Sequence of chain 1.A:
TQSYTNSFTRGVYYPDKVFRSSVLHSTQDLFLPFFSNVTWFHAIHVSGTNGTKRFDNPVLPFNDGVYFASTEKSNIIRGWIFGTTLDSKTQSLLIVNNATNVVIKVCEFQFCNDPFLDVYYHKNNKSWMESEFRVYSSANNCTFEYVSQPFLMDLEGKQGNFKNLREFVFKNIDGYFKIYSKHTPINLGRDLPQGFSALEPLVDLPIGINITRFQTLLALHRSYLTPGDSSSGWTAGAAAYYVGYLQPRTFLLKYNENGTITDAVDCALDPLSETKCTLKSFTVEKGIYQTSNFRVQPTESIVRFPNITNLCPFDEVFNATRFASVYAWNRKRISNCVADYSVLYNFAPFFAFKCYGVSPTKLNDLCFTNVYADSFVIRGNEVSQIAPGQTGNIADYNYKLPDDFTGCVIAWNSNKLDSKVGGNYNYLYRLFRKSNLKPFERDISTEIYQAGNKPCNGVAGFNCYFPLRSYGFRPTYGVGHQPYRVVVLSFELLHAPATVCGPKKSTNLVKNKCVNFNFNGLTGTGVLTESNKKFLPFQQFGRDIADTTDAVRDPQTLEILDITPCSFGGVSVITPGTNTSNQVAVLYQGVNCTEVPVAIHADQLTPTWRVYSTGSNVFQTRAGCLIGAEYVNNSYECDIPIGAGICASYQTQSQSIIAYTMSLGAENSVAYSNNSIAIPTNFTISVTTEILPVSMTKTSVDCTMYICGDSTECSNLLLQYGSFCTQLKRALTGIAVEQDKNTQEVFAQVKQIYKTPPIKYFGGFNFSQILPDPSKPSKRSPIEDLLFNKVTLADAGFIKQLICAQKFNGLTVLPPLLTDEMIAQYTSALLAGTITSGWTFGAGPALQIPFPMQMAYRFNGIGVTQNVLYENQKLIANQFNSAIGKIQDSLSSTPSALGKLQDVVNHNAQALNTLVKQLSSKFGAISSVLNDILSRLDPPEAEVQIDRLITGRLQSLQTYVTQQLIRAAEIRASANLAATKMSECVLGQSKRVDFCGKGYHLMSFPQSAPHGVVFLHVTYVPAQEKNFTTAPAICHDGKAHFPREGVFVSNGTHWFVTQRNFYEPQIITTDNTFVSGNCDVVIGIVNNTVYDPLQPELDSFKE

This protein binds this small molecule.
Small molecule (SMILES): CC(=O)N[C@@H]1[C@@H](O)[C@H](O)[C@@H](CO)O[C@H]1O

Binding-site contacts:
Ligand atom O5 contacts residue ASN279 of chain 1.B at 2.4 Å (h-bond).
Ligand atom O5 contacts residue LYS555 of chain 1.A at 2.5 Å (salt-bridge).
Ligand atom N2 contacts residue ASN279 of chain 1.B at 2.9 Å (h-bond).
Ligand atom C1 contacts residue LYS555 of chain 1.A at 3.4 Å.
Ligand atom C4 contacts residue ASN279 of chain 1.B at 4.2 Å.
Ligand atom C8 contacts residue ASN277 of chain 1.B at 4.5 Å.
Ligand atom C6 contacts residue LYS555 of chain 1.A at 3.3 Å.
Ligand atom C7 contacts residue ASN277 of chain 1.B at 3.9 Å.
Ligand atom C5 contacts residue LYS555 of chain 1.A at 3.4 Å.
Ligand atom C7 contacts residue ASN279 of chain 1.B at 3.7 Å.
Ligand atom N2 contacts residue GLU278 of chain 1.B at 3.6 Å (salt-bridge).
Ligand atom O7 contacts residue ASN277 of chain 1.B at 3.0 Å (h-bond).
Ligand atom C2 contacts residue ASN279 of chain 1.B at 2.5 Å.
Ligand atom C2 contacts residue GLU278 of chain 1.B at 4.0 Å.
Ligand atom C5 contacts residue ASN279 of chain 1.B at 3.7 Å.
Ligand atom C1 contacts residue GLU278 of chain 1.B at 3.9 Å.
Ligand atom C3 contacts residue ASN279 of chain 1.B at 3.8 Å.
Ligand atom C1 contacts residue ASN279 of chain 1.B at 1.4 Å.
Ligand atom C8 contacts residue ASN279 of chain 1.B at 4.1 Å.
Ligand atom C3 contacts residue GLU278 of chain 1.B at 3.9 Å.

Sequence of chain 1.B:
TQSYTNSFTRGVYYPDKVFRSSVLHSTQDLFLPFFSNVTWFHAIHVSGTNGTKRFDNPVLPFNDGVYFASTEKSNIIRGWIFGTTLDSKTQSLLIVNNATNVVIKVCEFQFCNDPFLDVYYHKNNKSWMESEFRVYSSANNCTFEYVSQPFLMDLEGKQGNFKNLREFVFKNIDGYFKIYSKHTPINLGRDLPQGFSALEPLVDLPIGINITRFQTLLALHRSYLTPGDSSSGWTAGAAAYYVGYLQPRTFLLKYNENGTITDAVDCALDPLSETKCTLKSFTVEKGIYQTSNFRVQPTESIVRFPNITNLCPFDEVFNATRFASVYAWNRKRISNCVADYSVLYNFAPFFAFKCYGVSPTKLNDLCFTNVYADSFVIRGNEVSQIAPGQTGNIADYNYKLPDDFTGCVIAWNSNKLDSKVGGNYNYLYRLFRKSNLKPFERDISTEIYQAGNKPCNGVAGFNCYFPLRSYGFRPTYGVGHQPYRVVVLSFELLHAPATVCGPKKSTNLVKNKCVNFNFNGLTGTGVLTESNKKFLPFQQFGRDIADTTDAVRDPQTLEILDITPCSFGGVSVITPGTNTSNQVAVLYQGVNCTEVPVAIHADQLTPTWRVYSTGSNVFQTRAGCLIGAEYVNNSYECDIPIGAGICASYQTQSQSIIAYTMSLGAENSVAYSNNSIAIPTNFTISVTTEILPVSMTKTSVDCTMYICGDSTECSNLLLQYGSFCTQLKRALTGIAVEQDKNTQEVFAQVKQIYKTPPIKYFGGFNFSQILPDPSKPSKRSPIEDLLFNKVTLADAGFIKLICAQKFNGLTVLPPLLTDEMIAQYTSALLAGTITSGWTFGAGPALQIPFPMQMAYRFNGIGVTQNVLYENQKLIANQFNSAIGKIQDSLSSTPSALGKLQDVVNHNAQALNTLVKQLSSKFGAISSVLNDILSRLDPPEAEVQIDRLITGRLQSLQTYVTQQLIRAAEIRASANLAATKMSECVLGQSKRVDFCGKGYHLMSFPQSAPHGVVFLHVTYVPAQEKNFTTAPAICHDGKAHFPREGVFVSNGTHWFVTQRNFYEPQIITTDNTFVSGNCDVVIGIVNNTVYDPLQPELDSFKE